Sequence of chain 1.B:
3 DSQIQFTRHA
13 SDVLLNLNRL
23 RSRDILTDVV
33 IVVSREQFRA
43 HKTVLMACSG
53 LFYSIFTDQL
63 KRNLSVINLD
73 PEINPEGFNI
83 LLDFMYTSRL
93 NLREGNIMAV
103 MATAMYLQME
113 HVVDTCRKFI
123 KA

Sequence of chain 1.A:
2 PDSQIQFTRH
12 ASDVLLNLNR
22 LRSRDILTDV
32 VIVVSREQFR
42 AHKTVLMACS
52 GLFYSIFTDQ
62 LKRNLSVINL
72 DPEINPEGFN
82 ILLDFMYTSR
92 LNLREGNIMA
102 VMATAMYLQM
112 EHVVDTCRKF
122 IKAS

Binding-site contacts:
Ligand atom O contacts residue THR9 of chain 1.B at 3.0 Å (h-bond).
Ligand atom NE2 contacts residue ALA49 of chain 1.A at 3.3 Å (h-bond).
Ligand atom O contacts residue GLN5 of chain 1.B at 3.1 Å (h-bond).
Ligand atom N contacts residue ASN18 of chain 1.B at 2.8 Å (h-bond).
Ligand atom OG contacts residue HIS11 of chain 1.B at 2.8 Å (h-bond).
Ligand atom O contacts residue GLN7 of chain 1.B at 2.8 Å (h-bond).
Ligand atom O contacts residue ARG10 of chain 1.B at 3.2 Å.
Ligand atom N contacts residue GLN5 of chain 1.B at 2.8 Å (h-bond).
Ligand atom OE2 contacts residue ARG21 of chain 1.B at 3.0 Å (salt-bridge).
Ligand atom O contacts residue PHE8 of chain 1.B at 3.4 Å.
Ligand atom CA contacts residue GLN7 of chain 1.B at 3.5 Å.
Ligand atom CB contacts residue PHE8 of chain 1.B at 3.5 Å (hydrophobic).
Ligand atom CA contacts residue GLN5 of chain 1.B at 3.4 Å.
Ligand atom N contacts residue GLN7 of chain 1.B at 2.9 Å (h-bond).
Ligand atom CZ contacts residue GLN7 of chain 1.B at 3.5 Å.
Ligand atom CG contacts residue HIS113 of chain 1.A at 3.5 Å.
Ligand atom O contacts residue ARG10 of chain 1.B at 3.3 Å.
Ligand atom N contacts residue ASP3 of chain 1.B at 3.5 Å (salt-bridge).
Ligand atom O contacts residue ARG25 of chain 1.B at 3.1 Å (salt-bridge).
Ligand atom NH2 contacts residue ARG21 of chain 1.B at 3.5 Å (salt-bridge).
Ligand atom CB contacts residue THR9 of chain 1.B at 3.3 Å.
Ligand atom O contacts residue ARG21 of chain 1.B at 2.8 Å (salt-bridge).
Ligand atom NE2 contacts residue MET48 of chain 1.A at 2.9 Å (h-bond).
Ligand atom O contacts residue ASN18 of chain 1.B at 2.9 Å (h-bond).
Ligand atom O contacts residue SER4 of chain 1.B at 3.3 Å.
Ligand atom CA contacts residue THR9 of chain 1.B at 3.2 Å.
Ligand atom O contacts residue GLN7 of chain 1.B at 3.4 Å (h-bond).
Ligand atom NH2 contacts residue ASP14 of chain 1.B at 3.3 Å (salt-bridge).
Ligand atom CE1 contacts residue MET48 of chain 1.A at 3.5 Å (hydrophobic).
Ligand atom CA contacts residue ASP3 of chain 1.B at 3.2 Å.
Ligand atom CD1 contacts residue ALA49 of chain 1.A at 3.2 Å (hydrophobic).
Ligand atom C contacts residue HIS113 of chain 1.A at 3.5 Å.
Ligand atom NH2 contacts residue ARG10 of chain 1.B at 3.4 Å (salt-bridge).
Ligand atom CE2 contacts residue GLN5 of chain 1.B at 3.1 Å.
Ligand atom O contacts residue HIS113 of chain 1.A at 3.4 Å.
Ligand atom O contacts residue HIS113 of chain 1.A at 3.5 Å.
Ligand atom CG contacts residue ARG21 of chain 1.B at 3.5 Å.
Ligand atom CG2 contacts residue ARG25 of chain 1.B at 3.3 Å.
Ligand atom O contacts residue ILE6 of chain 1.B at 3.3 Å.
Ligand atom CD2 contacts residue ALA49 of chain 1.A at 3.2 Å (hydrophobic).

A protein and the small-molecule ligand that binds it are described below.
Small molecule (SMILES): CC[C@H](C)[C@H](NC(=O)[C@H](CO)NC(=O)[C@H](CCCN=C(N)N)NC(=O)CNC(=O)[C@H](CC(=O)O)NC(=O)[C@H](CC1=CN=C2C=CC=CC12)NC(=O)[C@H](CS)NC(=O)[C@H](CC(C)C)NC(=O)[C@H](Cc1ccccc1)NC(=O)CNC(=O)CNC(=O)[C@@H]1CCCN1)C(=O)N[C@@H](CC1=NC=NC1)C(=O)N[C@@H](CCC(=O)O)C(=O)N[C@H](C(=O)N1CCC[C@H]1C(=O)N[C@@H](CCCN=C(N)N)C(=O)O)[C@@H](C)CC